Sequence of chain 1.A:
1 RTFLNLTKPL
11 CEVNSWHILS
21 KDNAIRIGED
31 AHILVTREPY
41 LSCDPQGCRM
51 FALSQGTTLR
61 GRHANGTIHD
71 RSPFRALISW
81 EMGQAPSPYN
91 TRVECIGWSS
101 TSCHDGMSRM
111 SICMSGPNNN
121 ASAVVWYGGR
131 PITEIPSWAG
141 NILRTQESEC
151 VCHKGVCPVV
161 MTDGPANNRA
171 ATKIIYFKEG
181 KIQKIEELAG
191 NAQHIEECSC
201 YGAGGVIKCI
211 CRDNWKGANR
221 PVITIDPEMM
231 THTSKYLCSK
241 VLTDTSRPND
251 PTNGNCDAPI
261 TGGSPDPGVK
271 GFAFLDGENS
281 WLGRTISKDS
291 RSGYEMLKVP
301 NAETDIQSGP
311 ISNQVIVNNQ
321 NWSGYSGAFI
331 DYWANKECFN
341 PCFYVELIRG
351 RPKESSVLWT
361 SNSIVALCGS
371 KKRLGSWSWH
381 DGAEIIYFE

Sequence of chain 1.C:
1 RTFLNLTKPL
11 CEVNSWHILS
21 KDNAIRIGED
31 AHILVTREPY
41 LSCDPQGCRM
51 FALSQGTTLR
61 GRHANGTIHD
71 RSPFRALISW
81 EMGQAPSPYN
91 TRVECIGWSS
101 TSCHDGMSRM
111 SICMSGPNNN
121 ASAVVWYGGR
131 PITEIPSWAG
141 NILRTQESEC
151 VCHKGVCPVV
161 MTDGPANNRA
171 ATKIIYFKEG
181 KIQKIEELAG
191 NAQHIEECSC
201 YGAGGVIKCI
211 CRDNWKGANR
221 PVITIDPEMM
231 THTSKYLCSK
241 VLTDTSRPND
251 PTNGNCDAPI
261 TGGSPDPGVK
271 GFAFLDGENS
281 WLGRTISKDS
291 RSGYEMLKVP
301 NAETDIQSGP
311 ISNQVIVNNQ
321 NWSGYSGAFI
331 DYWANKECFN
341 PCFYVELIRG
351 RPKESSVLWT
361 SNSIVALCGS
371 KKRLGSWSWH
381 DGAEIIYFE

A small-molecule ligand and the protein it binds are described below.
Small molecule (SMILES): CC(=O)N[C@@H]1[C@@H](O)[C@H](O)[C@@H](CO)O[C@H]1O

Binding-site contacts:
Ligand atom C6 contacts residue NAG1 of chain 1.N at 3.6 Å.
Ligand atom C1 contacts residue TYR387 of chain 1.C at 4.2 Å (hydrophobic).
Ligand atom C2 contacts residue ASN65 of chain 1.A at 2.6 Å.
Ligand atom N2 contacts residue LEU358 of chain 1.A at 4.3 Å.
Ligand atom O7 contacts residue TYR387 of chain 1.C at 3.4 Å.
Ligand atom C5 contacts residue NAG1 of chain 1.N at 4.3 Å.
Ligand atom O6 contacts residue NAG1 of chain 1.N at 4.0 Å.
Ligand atom N2 contacts residue ASN65 of chain 1.A at 2.9 Å (h-bond).
Ligand atom O7 contacts residue ASN65 of chain 1.A at 2.9 Å (h-bond).
Ligand atom C3 contacts residue NAG1 of chain 1.N at 4.2 Å.
Ligand atom C7 contacts residue LEU358 of chain 1.A at 4.0 Å (hydrophobic).
Ligand atom C3 contacts residue ASN65 of chain 1.A at 4.0 Å.
Ligand atom C5 contacts residue ASN65 of chain 1.A at 4.0 Å.
Ligand atom O5 contacts residue TYR387 of chain 1.C at 4.4 Å.
Ligand atom C7 contacts residue ASN65 of chain 1.A at 3.1 Å.
Ligand atom O3 contacts residue NAG1 of chain 1.N at 3.5 Å (h-bond).
Ligand atom C4 contacts residue NAG1 of chain 1.N at 3.5 Å.
Ligand atom C8 contacts residue LEU358 of chain 1.A at 3.6 Å (hydrophobic).
Ligand atom O5 contacts residue ASN65 of chain 1.A at 2.7 Å (h-bond).
Ligand atom C1 contacts residue ASN65 of chain 1.A at 1.8 Å.
Ligand atom C4 contacts residue ASN65 of chain 1.A at 4.5 Å.
Ligand atom C8 contacts residue ASN65 of chain 1.A at 4.2 Å.
Ligand atom C2 contacts residue TYR387 of chain 1.C at 4.3 Å (hydrophobic).
Ligand atom O4 contacts residue NAG1 of chain 1.N at 2.3 Å.